The small molecule below binds the protein below.
Small molecule (SMILES): CC(=O)N[C@H]1[C@H](O[C@H]2[C@H](O)[C@@H](NC(C)=O)CO[C@@H]2CO)O[C@H](CO)[C@@H](O[C@@H]2O[C@H](CO)[C@@H](O)[C@H](O)[C@@H]2O)[C@@H]1O

Binding-site contacts:
Ligand atom C5 contacts residue ASN122 of chain 1.A at 3.8 Å.
Ligand atom C1 contacts residue ASN122 of chain 1.A at 1.5 Å.
Ligand atom C7 contacts residue ASN125 of chain 1.A at 4.2 Å.
Ligand atom C6 contacts residue VAL127 of chain 1.A at 4.1 Å (hydrophobic).
Ligand atom C7 contacts residue ASN122 of chain 1.A at 3.4 Å.
Ligand atom C3 contacts residue THR124 of chain 1.A at 3.9 Å.
Ligand atom O7 contacts residue ASN125 of chain 1.A at 3.8 Å.
Ligand atom C1 contacts residue THR124 of chain 1.A at 3.9 Å.
Ligand atom O3 contacts residue THR124 of chain 1.A at 4.5 Å.
Ligand atom O7 contacts residue ASN122 of chain 1.A at 3.6 Å (h-bond).
Ligand atom C8 contacts residue ALA123 of chain 1.A at 4.0 Å (hydrophobic).
Ligand atom C8 contacts residue ASN125 of chain 1.A at 4.1 Å.
Ligand atom C2 contacts residue ASN122 of chain 1.A at 2.6 Å.
Ligand atom C3 contacts residue ASN122 of chain 1.A at 3.9 Å.
Ligand atom C1 contacts residue ASN125 of chain 1.A at 3.4 Å.
Ligand atom C6 contacts residue ASN125 of chain 1.A at 4.4 Å.
Ligand atom C7 contacts residue THR124 of chain 1.A at 3.9 Å.
Ligand atom C4 contacts residue ASN122 of chain 1.A at 4.4 Å.
Ligand atom O5 contacts residue ASN122 of chain 1.A at 2.5 Å (h-bond).
Ligand atom O5 contacts residue ASN125 of chain 1.A at 3.5 Å (h-bond).
Ligand atom C8 contacts residue ASN122 of chain 1.A at 3.9 Å.
Ligand atom N2 contacts residue ASN122 of chain 1.A at 3.0 Å (h-bond).
Ligand atom C8 contacts residue VAL127 of chain 1.A at 4.2 Å (hydrophobic).
Ligand atom C5 contacts residue ASN125 of chain 1.A at 3.6 Å.
Ligand atom C8 contacts residue THR124 of chain 1.A at 3.8 Å.
Ligand atom C2 contacts residue THR124 of chain 1.A at 3.8 Å.
Ligand atom O7 contacts residue GLU154 of chain 1.A at 4.4 Å.
Ligand atom C8 contacts residue VAL171 of chain 1.A at 3.8 Å (hydrophobic).
Ligand atom N2 contacts residue THR124 of chain 1.A at 3.0 Å (h-bond).

Sequence of chain 1.A:
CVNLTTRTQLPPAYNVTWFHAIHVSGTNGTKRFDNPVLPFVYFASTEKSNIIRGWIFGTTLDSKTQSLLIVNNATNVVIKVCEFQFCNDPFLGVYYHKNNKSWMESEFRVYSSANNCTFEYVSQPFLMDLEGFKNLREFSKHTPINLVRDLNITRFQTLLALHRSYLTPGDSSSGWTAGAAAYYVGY